The protein below binds the small molecule below.
Small molecule (SMILES): N[C@@H](CCC(=O)O)C(=O)O

Sequence of chain 1.B:
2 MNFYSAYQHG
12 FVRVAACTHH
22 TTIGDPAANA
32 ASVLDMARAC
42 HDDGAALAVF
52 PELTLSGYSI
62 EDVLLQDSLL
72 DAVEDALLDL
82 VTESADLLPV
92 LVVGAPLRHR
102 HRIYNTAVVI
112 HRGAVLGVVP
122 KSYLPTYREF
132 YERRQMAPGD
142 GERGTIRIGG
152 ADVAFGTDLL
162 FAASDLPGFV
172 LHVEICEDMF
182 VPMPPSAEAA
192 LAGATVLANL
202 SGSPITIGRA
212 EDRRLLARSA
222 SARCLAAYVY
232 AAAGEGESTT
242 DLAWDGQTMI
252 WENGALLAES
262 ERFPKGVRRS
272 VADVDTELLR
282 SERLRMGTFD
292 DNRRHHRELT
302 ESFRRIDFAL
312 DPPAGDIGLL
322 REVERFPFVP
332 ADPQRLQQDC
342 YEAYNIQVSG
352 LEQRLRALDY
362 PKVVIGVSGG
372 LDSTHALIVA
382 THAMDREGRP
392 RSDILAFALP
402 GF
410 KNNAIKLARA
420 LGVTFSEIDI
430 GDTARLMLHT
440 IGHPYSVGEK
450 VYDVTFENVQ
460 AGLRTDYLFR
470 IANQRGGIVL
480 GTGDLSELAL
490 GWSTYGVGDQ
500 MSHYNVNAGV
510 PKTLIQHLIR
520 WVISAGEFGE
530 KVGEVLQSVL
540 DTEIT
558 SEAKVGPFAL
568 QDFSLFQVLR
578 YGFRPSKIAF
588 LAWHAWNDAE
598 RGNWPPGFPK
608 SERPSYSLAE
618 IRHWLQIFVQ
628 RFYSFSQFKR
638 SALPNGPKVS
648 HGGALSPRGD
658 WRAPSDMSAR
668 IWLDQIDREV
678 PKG

Binding-site contacts:
Ligand atom O contacts residue PHE131 of chain 1.D at 4.3 Å.
Ligand atom O contacts residue ARG210 of chain 1.D at 3.9 Å.
Ligand atom CB contacts residue TYR128 of chain 1.D at 4.3 Å (hydrophobic).
Ligand atom CD contacts residue CYS177 of chain 1.D at 4.1 Å (hydrophobic).
Ligand atom O contacts residue TYR128 of chain 1.D at 3.7 Å.
Ligand atom C contacts residue ARG210 of chain 1.D at 4.0 Å.
Ligand atom CD contacts residue ARG210 of chain 1.D at 3.9 Å.
Ligand atom OXT contacts residue ARG210 of chain 1.D at 3.6 Å.
Ligand atom OE1 contacts residue CYS177 of chain 1.D at 4.4 Å.
Ligand atom C contacts residue TYR128 of chain 1.D at 4.2 Å (hydrophobic).
Ligand atom CA contacts residue GLU178 of chain 1.D at 3.7 Å.
Ligand atom CG contacts residue ARG210 of chain 1.D at 3.8 Å.
Ligand atom CB contacts residue GLU178 of chain 1.D at 3.4 Å.
Ligand atom CD contacts residue SER204 of chain 1.D at 3.8 Å.
Ligand atom N contacts residue PHE181 of chain 1.D at 4.5 Å.
Ligand atom OE1 contacts residue ARG210 of chain 1.D at 3.5 Å.
Ligand atom OE1 contacts residue ARG214 of chain 1.D at 4.2 Å.
Ligand atom CA contacts residue PHE181 of chain 1.D at 3.9 Å (hydrophobic).
Ligand atom CB contacts residue PHE181 of chain 1.D at 4.1 Å (hydrophobic).
Ligand atom N contacts residue TYR128 of chain 1.D at 2.4 Å (h-bond).
Ligand atom N contacts residue GLU178 of chain 1.D at 3.0 Å (salt-bridge).
Ligand atom O contacts residue ARG129 of chain 1.D at 3.8 Å.
Ligand atom OE2 contacts residue PHE131 of chain 1.D at 3.9 Å.
Ligand atom CB contacts residue PHE131 of chain 1.D at 4.5 Å (hydrophobic).
Ligand atom OE1 contacts residue SER204 of chain 1.D at 2.8 Å (h-bond).
Ligand atom CD contacts residue PHE181 of chain 1.D at 3.8 Å (hydrophobic).
Ligand atom OE2 contacts residue PHE181 of chain 1.D at 4.5 Å.
Ligand atom OE2 contacts residue SER204 of chain 1.D at 4.0 Å.
Ligand atom OE2 contacts residue CYS177 of chain 1.D at 3.3 Å (h-bond).
Ligand atom N contacts residue MET287 of chain 1.B at 4.3 Å.
Ligand atom CG contacts residue PHE181 of chain 1.D at 3.5 Å (hydrophobic).
Ligand atom OE1 contacts residue PHE181 of chain 1.D at 3.6 Å.
Ligand atom CA contacts residue TYR128 of chain 1.D at 3.7 Å (hydrophobic).

Sequence of chain 1.D:
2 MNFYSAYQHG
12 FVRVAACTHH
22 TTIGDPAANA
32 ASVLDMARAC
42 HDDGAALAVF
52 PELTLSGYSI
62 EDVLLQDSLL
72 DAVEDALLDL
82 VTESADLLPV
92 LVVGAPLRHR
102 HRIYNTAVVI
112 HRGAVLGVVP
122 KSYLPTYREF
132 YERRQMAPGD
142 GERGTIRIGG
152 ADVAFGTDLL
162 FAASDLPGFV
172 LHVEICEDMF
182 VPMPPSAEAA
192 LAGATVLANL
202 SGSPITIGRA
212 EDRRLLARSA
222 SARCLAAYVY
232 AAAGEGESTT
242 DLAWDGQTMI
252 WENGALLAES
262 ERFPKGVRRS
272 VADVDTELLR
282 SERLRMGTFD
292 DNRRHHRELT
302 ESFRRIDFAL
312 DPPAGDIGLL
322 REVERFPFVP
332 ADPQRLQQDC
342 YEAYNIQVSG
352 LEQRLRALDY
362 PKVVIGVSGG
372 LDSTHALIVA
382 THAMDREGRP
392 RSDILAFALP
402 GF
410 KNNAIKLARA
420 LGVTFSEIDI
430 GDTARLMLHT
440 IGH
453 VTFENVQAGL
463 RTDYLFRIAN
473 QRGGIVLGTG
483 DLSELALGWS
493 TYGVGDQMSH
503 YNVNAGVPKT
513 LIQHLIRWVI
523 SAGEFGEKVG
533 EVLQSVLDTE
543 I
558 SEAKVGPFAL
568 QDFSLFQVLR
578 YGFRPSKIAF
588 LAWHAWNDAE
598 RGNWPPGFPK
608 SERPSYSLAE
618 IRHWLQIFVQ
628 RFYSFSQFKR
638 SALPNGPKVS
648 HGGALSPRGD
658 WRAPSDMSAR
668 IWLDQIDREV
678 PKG